Binding-site contacts:
Ligand atom C26 contacts residue PHE294 of chain 3.B at 3.9 Å (hydrophobic).
Ligand atom O7 contacts residue LYS297 of chain 3.B at 3.7 Å.
Ligand atom O3 contacts residue ARG306 of chain 3.B at 3.2 Å (salt-bridge).
Ligand atom C19 contacts residue LYS122 of chain 5.B at 3.8 Å.
Ligand atom C23 contacts residue PHE294 of chain 3.B at 3.6 Å (hydrophobic).
Ligand atom O91 contacts residue ASP295 of chain 3.B at 3.6 Å.
Ligand atom O24 contacts residue TYR310 of chain 3.B at 2.8 Å (h-bond).
Ligand atom C6 contacts residue ASP118 of chain 5.B at 3.2 Å.
Ligand atom C17 contacts residue LYS122 of chain 5.B at 3.6 Å.
Ligand atom C24 contacts residue PHE294 of chain 3.B at 3.5 Å (hydrophobic).
Ligand atom C27 contacts residue VAL333 of chain 3.B at 3.8 Å (hydrophobic).
Ligand atom C5 contacts residue LYS297 of chain 3.B at 3.7 Å.
Ligand atom C10 contacts residue GLU125 of chain 5.B at 3.8 Å.
Ligand atom C19 contacts residue GLU125 of chain 5.B at 3.7 Å.
Ligand atom C8 contacts residue ASP118 of chain 5.B at 3.8 Å.
Ligand atom C6 contacts residue LYS297 of chain 3.B at 2.9 Å.
Ligand atom C2 contacts residue ASP295 of chain 3.B at 3.4 Å.
Ligand atom C22 contacts residue TYR340 of chain 3.B at 4.1 Å (hydrophobic).
Ligand atom C7 contacts residue ASP118 of chain 5.B at 4.1 Å.
Ligand atom O8 contacts residue ASP118 of chain 5.B at 2.7 Å (salt-bridge).
Ligand atom O11 contacts residue GLU125 of chain 5.B at 2.8 Å (salt-bridge).
Ligand atom C27 contacts residue PHE294 of chain 3.B at 4.1 Å (hydrophobic).
Ligand atom C7 contacts residue LYS297 of chain 3.B at 3.5 Å.
Ligand atom C1 contacts residue ASP295 of chain 3.B at 4.0 Å.
Ligand atom O2 contacts residue ALA296 of chain 3.B at 3.7 Å.
Ligand atom O1 contacts residue ASP295 of chain 3.B at 3.7 Å.
Ligand atom O7 contacts residue ASP118 of chain 5.B at 3.6 Å.
Ligand atom O2 contacts residue ARG306 of chain 3.B at 3.7 Å.
Ligand atom O1 contacts residue ALA296 of chain 3.B at 3.4 Å (h-bond).
Ligand atom O24 contacts residue PHE294 of chain 3.B at 2.9 Å (h-bond).
Ligand atom C27 contacts residue PHE341 of chain 3.B at 4.0 Å (hydrophobic).
Ligand atom C20 contacts residue PHE294 of chain 3.B at 3.9 Å (hydrophobic).
Ligand atom O1 contacts residue PHE294 of chain 3.B at 3.3 Å (h-bond).
Ligand atom C18 contacts residue ARG121 of chain 5.B at 4.1 Å.
Ligand atom C26 contacts residue TYR310 of chain 3.B at 3.8 Å (hydrophobic).
Ligand atom O2 contacts residue ASP295 of chain 3.B at 2.8 Å (salt-bridge).
Ligand atom C11 contacts residue GLU125 of chain 5.B at 3.9 Å.
Ligand atom C24 contacts residue TYR310 of chain 3.B at 3.6 Å (hydrophobic).
Ligand atom C18 contacts residue GLU125 of chain 5.B at 3.3 Å.
Ligand atom C16 contacts residue ARG306 of chain 3.B at 3.6 Å.

Sequence of chain 5.B:
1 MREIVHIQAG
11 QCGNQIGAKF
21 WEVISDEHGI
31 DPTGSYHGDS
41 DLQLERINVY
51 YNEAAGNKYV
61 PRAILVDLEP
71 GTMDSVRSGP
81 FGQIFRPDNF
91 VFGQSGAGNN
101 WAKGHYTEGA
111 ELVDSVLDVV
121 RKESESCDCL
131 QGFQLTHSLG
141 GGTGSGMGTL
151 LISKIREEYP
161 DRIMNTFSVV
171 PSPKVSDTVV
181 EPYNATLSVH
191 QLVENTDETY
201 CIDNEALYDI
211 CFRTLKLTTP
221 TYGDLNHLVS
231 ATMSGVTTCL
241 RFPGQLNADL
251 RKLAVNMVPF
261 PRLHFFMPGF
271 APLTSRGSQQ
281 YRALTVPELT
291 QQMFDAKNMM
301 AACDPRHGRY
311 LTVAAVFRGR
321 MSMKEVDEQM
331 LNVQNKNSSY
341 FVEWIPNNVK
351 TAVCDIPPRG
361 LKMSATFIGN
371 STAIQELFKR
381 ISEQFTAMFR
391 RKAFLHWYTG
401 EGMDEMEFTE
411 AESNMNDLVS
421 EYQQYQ

Sequence of chain 3.B:
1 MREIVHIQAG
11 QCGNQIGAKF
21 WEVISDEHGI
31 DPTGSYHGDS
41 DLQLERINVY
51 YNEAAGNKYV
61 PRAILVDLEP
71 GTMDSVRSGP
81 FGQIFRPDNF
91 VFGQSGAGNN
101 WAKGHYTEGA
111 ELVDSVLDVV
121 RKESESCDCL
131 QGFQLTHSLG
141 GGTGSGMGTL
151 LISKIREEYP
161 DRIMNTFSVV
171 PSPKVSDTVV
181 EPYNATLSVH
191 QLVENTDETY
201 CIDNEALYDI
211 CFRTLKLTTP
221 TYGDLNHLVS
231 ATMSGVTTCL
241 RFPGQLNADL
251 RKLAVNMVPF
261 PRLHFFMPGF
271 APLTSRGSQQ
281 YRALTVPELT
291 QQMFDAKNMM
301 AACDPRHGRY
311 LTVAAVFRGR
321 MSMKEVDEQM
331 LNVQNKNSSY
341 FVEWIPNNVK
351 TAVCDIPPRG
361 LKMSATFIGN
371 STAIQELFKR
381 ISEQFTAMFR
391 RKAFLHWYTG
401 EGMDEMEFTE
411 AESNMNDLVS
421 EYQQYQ

A protein and the small-molecule ligand that binds it are described below.
Small molecule (SMILES): CC[C@H](/C=C(/C)[C@@H]1C[C@@H](OC)C[C@H](O)C(C)(C)[C@@]2(O)O[C@@H](C[C@@H](OC)[C@H](O)C(=O)O1)C[C@@H](OC)[C@H]2O)CO